This protein binds this small molecule.
Small molecule (SMILES): CC(=O)N[C@@H]1[C@@H](O)[C@H](O)[C@@H](CO)O[C@H]1O

Binding-site contacts:
Ligand atom N2 contacts residue ASN154 of chain 30.E at 2.9 Å (h-bond).
Ligand atom C1 contacts residue ASN154 of chain 30.E at 1.4 Å.
Ligand atom C4 contacts residue ASN154 of chain 30.E at 4.2 Å.
Ligand atom C1 contacts residue SER156 of chain 30.E at 4.5 Å.
Ligand atom O5 contacts residue SER157 of chain 30.E at 3.9 Å.
Ligand atom O7 contacts residue ASN154 of chain 30.E at 4.0 Å.
Ligand atom C8 contacts residue ASN154 of chain 30.E at 4.0 Å.
Ligand atom C2 contacts residue ASN154 of chain 30.E at 2.5 Å.
Ligand atom C7 contacts residue ASN154 of chain 30.E at 3.6 Å.
Ligand atom O5 contacts residue ASN154 of chain 30.E at 2.4 Å (h-bond).
Ligand atom C3 contacts residue ASN154 of chain 30.E at 3.8 Å.
Ligand atom C1 contacts residue SER157 of chain 30.E at 4.2 Å.
Ligand atom C5 contacts residue ASN154 of chain 30.E at 3.6 Å.

Sequence of chain 30.E:
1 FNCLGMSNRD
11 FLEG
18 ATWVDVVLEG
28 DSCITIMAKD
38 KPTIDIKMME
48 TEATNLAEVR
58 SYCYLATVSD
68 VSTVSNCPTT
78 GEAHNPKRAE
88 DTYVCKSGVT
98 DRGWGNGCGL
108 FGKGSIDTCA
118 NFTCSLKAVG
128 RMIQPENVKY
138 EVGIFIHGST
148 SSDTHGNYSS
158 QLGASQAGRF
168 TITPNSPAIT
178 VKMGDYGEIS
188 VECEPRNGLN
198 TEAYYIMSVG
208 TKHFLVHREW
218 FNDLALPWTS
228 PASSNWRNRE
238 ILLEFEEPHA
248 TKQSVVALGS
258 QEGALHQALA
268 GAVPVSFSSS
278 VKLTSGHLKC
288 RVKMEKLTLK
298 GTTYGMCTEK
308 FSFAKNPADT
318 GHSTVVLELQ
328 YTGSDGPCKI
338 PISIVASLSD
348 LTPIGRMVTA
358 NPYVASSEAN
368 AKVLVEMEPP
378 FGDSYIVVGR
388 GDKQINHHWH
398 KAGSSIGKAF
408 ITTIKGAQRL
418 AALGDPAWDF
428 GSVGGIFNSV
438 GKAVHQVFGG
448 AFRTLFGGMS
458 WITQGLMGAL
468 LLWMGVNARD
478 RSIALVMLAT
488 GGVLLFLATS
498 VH